Sequence of chain 1.D:
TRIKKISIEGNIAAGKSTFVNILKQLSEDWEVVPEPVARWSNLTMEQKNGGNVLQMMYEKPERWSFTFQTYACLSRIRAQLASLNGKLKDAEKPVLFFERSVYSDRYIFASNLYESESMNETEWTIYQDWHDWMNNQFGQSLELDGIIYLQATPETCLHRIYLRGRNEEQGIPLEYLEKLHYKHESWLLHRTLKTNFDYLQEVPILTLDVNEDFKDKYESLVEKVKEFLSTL

Binding-site contacts:
Ligand atom O3 contacts residue GLN117 of chain 1.D at 3.8 Å.
Ligand atom C2 contacts residue VAL75 of chain 1.D at 3.8 Å (hydrophobic).
Ligand atom C10 contacts residue ILE50 of chain 1.D at 3.8 Å (hydrophobic).
Ligand atom N3 contacts residue PHE157 of chain 1.D at 3.3 Å.
Ligand atom C3 contacts residue VAL75 of chain 1.D at 3.8 Å (hydrophobic).
Ligand atom N2 contacts residue GLN117 of chain 1.D at 3.0 Å (h-bond).
Ligand atom O4 contacts residue ILE50 of chain 1.D at 3.6 Å.
Ligand atom N2 contacts residue PHE157 of chain 1.D at 3.5 Å.
Ligand atom C8 contacts residue PHE157 of chain 1.D at 3.5 Å (hydrophobic).
Ligand atom N3 contacts residue PHE116 of chain 1.D at 3.7 Å.
Ligand atom C6 contacts residue GLU73 of chain 1.D at 3.8 Å.
Ligand atom O3 contacts residue PHE157 of chain 1.D at 3.7 Å.
Ligand atom C7 contacts residue GLU73 of chain 1.D at 3.7 Å.
Ligand atom N2 contacts residue ASP153 of chain 1.D at 3.0 Å (salt-bridge).
Ligand atom O4 contacts residue GLU217 of chain 1.D at 2.7 Å (salt-bridge).
Ligand atom O1 contacts residue ARG148 of chain 1.D at 3.0 Å (salt-bridge).
Ligand atom N1 contacts residue PHE157 of chain 1.D at 3.9 Å.
Ligand atom C3 contacts residue GLU217 of chain 1.D at 4.0 Å.
Ligand atom C11 contacts residue GLU217 of chain 1.D at 3.5 Å.
Ligand atom C9 contacts residue PHE116 of chain 1.D at 3.6 Å (hydrophobic).
Ligand atom C1 contacts residue GLU216 of chain 1.D at 3.9 Å.
Ligand atom C1 contacts residue LEU102 of chain 1.D at 3.7 Å (hydrophobic).
Ligand atom C1 contacts residue SER79 of chain 1.D at 3.5 Å.
Ligand atom C6 contacts residue ARG148 of chain 1.D at 3.9 Å.
Ligand atom C1 contacts residue GLU217 of chain 1.D at 3.6 Å.
Ligand atom C8 contacts residue ASP153 of chain 1.D at 3.9 Å.
Ligand atom C7 contacts residue PHE157 of chain 1.D at 3.9 Å (hydrophobic).
Ligand atom O3 contacts residue PHE116 of chain 1.D at 3.5 Å.
Ligand atom O4 contacts residue TYR106 of chain 1.D at 3.6 Å (h-bond).
Ligand atom C9 contacts residue PHE157 of chain 1.D at 3.5 Å (hydrophobic).
Ligand atom C7 contacts residue ASP153 of chain 1.D at 3.9 Å.
Ligand atom C4 contacts residue GLU73 of chain 1.D at 3.1 Å.
Ligand atom C8 contacts residue GLN117 of chain 1.D at 3.7 Å.
Ligand atom N3 contacts residue GLN117 of chain 1.D at 2.9 Å (h-bond).
Ligand atom C2 contacts residue GLU217 of chain 1.D at 3.5 Å.
Ligand atom C4 contacts residue VAL75 of chain 1.D at 3.8 Å (hydrophobic).
Ligand atom O1 contacts residue GLU73 of chain 1.D at 2.3 Å (salt-bridge).
Ligand atom C9 contacts residue GLN117 of chain 1.D at 3.8 Å.
Ligand atom O2 contacts residue VAL75 of chain 1.D at 3.1 Å.
Ligand atom C10 contacts residue PHE157 of chain 1.D at 3.8 Å (hydrophobic).

A small-molecule ligand and the protein it binds are described below.
Small molecule (SMILES): C#C[C@]1(CO)O[C@@H](n2ccc(N)nc2=O)C[C@@H]1O